Sequence of chain 1.G:
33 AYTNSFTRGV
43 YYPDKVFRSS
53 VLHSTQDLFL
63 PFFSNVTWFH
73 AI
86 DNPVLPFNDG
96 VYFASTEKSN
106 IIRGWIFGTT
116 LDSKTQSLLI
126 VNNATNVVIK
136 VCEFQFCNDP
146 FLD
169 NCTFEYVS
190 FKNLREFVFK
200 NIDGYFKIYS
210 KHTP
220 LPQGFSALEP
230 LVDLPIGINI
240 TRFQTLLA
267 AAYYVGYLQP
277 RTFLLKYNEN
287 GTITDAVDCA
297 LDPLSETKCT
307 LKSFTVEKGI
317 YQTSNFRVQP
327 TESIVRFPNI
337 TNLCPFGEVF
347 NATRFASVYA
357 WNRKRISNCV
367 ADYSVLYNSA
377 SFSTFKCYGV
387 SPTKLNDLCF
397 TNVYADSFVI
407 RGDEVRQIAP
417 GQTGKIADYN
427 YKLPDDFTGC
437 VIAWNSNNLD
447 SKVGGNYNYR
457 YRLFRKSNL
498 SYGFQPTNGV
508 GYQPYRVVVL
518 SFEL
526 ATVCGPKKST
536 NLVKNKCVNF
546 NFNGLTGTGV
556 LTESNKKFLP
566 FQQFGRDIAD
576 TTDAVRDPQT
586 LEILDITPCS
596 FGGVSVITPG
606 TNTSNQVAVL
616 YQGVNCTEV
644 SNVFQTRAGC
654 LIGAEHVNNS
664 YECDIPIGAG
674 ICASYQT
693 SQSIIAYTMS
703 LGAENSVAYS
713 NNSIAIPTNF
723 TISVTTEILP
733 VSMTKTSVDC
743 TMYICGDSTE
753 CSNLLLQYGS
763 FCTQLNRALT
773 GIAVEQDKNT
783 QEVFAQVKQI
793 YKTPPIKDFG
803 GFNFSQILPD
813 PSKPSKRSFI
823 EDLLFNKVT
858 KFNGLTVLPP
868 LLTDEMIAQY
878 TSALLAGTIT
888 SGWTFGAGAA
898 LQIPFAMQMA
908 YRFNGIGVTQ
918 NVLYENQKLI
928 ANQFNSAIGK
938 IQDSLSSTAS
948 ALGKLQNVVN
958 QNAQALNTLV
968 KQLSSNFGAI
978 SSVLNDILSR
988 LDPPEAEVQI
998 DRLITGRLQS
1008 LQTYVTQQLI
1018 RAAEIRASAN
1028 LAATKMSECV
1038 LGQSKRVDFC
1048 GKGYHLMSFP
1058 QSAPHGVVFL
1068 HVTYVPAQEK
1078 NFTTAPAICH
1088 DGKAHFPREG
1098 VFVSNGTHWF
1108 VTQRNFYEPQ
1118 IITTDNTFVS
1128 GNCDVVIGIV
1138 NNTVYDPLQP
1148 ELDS

Binding-site contacts:
Ligand atom C1 contacts residue ASN721 of chain 1.G at 1.4 Å.
Ligand atom C1 contacts residue PHE722 of chain 1.G at 4.5 Å (hydrophobic).
Ligand atom C7 contacts residue ASN721 of chain 1.G at 3.6 Å.
Ligand atom O5 contacts residue ASN721 of chain 1.G at 2.4 Å (h-bond).
Ligand atom O5 contacts residue GLN1075 of chain 1.G at 4.4 Å.
Ligand atom O7 contacts residue ASN721 of chain 1.G at 3.5 Å (h-bond).
Ligand atom O6 contacts residue PHE722 of chain 1.G at 3.7 Å.
Ligand atom C8 contacts residue ASN721 of chain 1.G at 4.3 Å.
Ligand atom C7 contacts residue LEU926 of chain 1.G at 4.4 Å (hydrophobic).
Ligand atom C5 contacts residue ASN721 of chain 1.G at 3.7 Å.
Ligand atom O5 contacts residue PHE722 of chain 1.G at 4.0 Å.
Ligand atom C5 contacts residue GLN930 of chain 1.G at 4.3 Å.
Ligand atom N2 contacts residue GLN1075 of chain 1.G at 4.4 Å.
Ligand atom C4 contacts residue ASN721 of chain 1.G at 4.2 Å.
Ligand atom O7 contacts residue LEU926 of chain 1.G at 3.2 Å.
Ligand atom O6 contacts residue GLN930 of chain 1.G at 3.5 Å.
Ligand atom N2 contacts residue ASN721 of chain 1.G at 2.9 Å (h-bond).
Ligand atom C6 contacts residue GLN930 of chain 1.G at 4.2 Å.
Ligand atom C2 contacts residue GLN1075 of chain 1.G at 4.0 Å.
Ligand atom C2 contacts residue ASN721 of chain 1.G at 2.4 Å.
Ligand atom C1 contacts residue GLN1075 of chain 1.G at 4.1 Å.
Ligand atom C3 contacts residue ASN721 of chain 1.G at 3.8 Å.

A small-molecule ligand and the protein it binds are described below.
Small molecule (SMILES): CC(=O)N[C@@H]1[C@@H](O)[C@H](O)[C@@H](CO)O[C@H]1O